Binding-site contacts:
Ligand atom O5 contacts residue ASN801 of chain 1.C at 2.4 Å (h-bond).
Ligand atom C5 contacts residue ASN801 of chain 1.C at 3.7 Å.
Ligand atom C2 contacts residue ASN801 of chain 1.C at 2.5 Å.
Ligand atom O5 contacts residue SER803 of chain 1.C at 3.9 Å.
Ligand atom C7 contacts residue ASN801 of chain 1.C at 3.4 Å.
Ligand atom C6 contacts residue GLN804 of chain 1.C at 3.4 Å.
Ligand atom O5 contacts residue GLN804 of chain 1.C at 3.6 Å.
Ligand atom C4 contacts residue ASN801 of chain 1.C at 4.2 Å.
Ligand atom C1 contacts residue GLN804 of chain 1.C at 4.3 Å.
Ligand atom C8 contacts residue ASN801 of chain 1.C at 4.5 Å.
Ligand atom C1 contacts residue SER803 of chain 1.C at 3.4 Å.
Ligand atom C1 contacts residue ASN801 of chain 1.C at 1.4 Å.
Ligand atom O6 contacts residue GLN804 of chain 1.C at 2.7 Å (h-bond).
Ligand atom C5 contacts residue GLN804 of chain 1.C at 3.5 Å.
Ligand atom C3 contacts residue ASN801 of chain 1.C at 3.8 Å.
Ligand atom C5 contacts residue SER803 of chain 1.C at 4.1 Å.
Ligand atom O7 contacts residue ASN801 of chain 1.C at 3.5 Å (h-bond).
Ligand atom C2 contacts residue SER803 of chain 1.C at 4.4 Å.
Ligand atom N2 contacts residue ASN801 of chain 1.C at 2.9 Å (h-bond).

Sequence of chain 1.C:
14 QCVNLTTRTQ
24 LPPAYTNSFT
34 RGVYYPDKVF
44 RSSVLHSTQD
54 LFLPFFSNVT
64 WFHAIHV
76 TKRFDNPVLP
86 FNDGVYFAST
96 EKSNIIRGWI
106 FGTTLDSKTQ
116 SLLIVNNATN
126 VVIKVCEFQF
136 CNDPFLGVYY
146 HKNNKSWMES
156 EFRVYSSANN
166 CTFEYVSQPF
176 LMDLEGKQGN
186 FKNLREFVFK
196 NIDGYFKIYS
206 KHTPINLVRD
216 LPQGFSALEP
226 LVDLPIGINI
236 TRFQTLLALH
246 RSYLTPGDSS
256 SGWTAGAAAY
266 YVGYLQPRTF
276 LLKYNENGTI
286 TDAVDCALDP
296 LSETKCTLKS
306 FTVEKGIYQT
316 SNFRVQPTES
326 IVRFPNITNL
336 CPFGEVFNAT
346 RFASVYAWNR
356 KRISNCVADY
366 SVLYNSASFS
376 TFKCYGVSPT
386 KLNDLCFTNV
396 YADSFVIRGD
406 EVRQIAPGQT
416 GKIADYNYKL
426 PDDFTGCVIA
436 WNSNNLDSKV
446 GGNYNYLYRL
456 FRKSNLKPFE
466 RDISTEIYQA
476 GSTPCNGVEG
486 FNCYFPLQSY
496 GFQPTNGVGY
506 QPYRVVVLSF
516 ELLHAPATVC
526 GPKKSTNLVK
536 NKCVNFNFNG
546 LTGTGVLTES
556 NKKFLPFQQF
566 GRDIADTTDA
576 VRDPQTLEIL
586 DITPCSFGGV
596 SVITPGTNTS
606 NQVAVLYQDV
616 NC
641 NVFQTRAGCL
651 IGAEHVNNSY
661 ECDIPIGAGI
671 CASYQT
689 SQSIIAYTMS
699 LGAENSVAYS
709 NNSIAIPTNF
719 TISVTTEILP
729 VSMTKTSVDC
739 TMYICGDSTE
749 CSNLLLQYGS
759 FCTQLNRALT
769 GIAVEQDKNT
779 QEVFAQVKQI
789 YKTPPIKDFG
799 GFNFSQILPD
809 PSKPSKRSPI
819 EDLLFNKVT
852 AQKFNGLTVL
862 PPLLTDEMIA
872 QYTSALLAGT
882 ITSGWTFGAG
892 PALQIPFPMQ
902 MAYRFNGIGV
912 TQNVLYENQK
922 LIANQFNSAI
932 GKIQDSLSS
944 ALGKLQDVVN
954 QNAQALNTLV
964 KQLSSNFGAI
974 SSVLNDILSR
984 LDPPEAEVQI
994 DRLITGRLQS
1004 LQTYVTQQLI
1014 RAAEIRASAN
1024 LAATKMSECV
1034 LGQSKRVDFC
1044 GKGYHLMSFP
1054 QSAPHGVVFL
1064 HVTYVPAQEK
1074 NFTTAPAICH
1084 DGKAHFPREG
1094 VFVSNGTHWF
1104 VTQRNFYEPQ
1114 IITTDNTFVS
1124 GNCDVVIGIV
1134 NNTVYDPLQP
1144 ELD

This small molecule binds to this protein.
Small molecule (SMILES): CC(=O)N[C@H]1[C@H](O[C@H]2[C@H](O)[C@@H](NC(C)=O)CO[C@@H]2CO)O[C@H](CO)[C@@H](O)[C@@H]1O